Binding-site contacts:
Ligand atom O4C contacts residue PHE273 of chain 1.J at 3.2 Å.
Ligand atom O2 contacts residue SER270 of chain 1.J at 2.7 Å (h-bond).
Ligand atom C4' contacts residue LYS221 of chain 1.J at 3.3 Å.
Ligand atom O2B contacts residue PHE339 of chain 1.J at 3.4 Å.
Ligand atom O2C contacts residue PHE339 of chain 1.J at 3.5 Å (h-bond).
Ligand atom O4' contacts residue LEU164 of chain 1.J at 2.7 Å (h-bond).
Ligand atom O2' contacts residue ARG261 of chain 1.I at 2.8 Å (salt-bridge).
Ligand atom C3' contacts residue LEU164 of chain 1.J at 3.3 Å (hydrophobic).
Ligand atom O4 contacts residue PHE266 of chain 1.J at 3.2 Å.
Ligand atom O4' contacts residue PHE163 of chain 1.J at 3.1 Å.
Ligand atom C5' contacts residue LEU164 of chain 1.J at 3.5 Å (hydrophobic).
Ligand atom O2B contacts residue GLU166 of chain 1.J at 3.0 Å (salt-bridge).
Ligand atom C6 contacts residue ILE232 of chain 1.J at 3.5 Å (hydrophobic).
Ligand atom O6' contacts residue ASN225 of chain 1.J at 2.9 Å (h-bond).
Ligand atom O3A contacts residue LYS340 of chain 1.J at 3.4 Å (salt-bridge).
Ligand atom C1' contacts residue PHE278 of chain 1.J at 3.6 Å (hydrophobic).
Ligand atom N1 contacts residue ILE232 of chain 1.J at 3.6 Å.
Ligand atom O3' contacts residue ARG261 of chain 1.I at 3.0 Å (salt-bridge).
Ligand atom N3 contacts residue LYS268 of chain 1.J at 2.8 Å (salt-bridge).
Ligand atom O4' contacts residue NAI1 of chain 1.OA at 3.5 Å.
Ligand atom O4' contacts residue GLU162 of chain 1.J at 3.4 Å (salt-bridge).
Ligand atom O2A contacts residue PHE266 of chain 1.J at 3.2 Å.
Ligand atom O2A contacts residue PHE278 of chain 1.J at 3.5 Å.
Ligand atom C6' contacts residue CYS277 of chain 1.J at 3.5 Å (hydrophobic).
Ligand atom O3C contacts residue PHE339 of chain 1.J at 2.8 Å (h-bond).
Ligand atom O2C contacts residue ARG443 of chain 1.J at 2.9 Å (salt-bridge).
Ligand atom O4 contacts residue LYS268 of chain 1.J at 3.0 Å (salt-bridge).
Ligand atom O3' contacts residue PHE163 of chain 1.J at 2.7 Å (h-bond).
Ligand atom O4' contacts residue LYS221 of chain 1.J at 2.8 Å (salt-bridge).
Ligand atom O6' contacts residue CYS277 of chain 1.J at 3.4 Å.
Ligand atom O6' contacts residue LYS221 of chain 1.J at 2.7 Å (salt-bridge).
Ligand atom O1A contacts residue LYS340 of chain 1.J at 3.0 Å (salt-bridge).
Ligand atom C4C contacts residue GLY274 of chain 1.J at 3.4 Å.
Ligand atom C6' contacts residue NAI1 of chain 1.OA at 3.2 Å.
Ligand atom C3' contacts residue PHE163 of chain 1.J at 3.4 Å (hydrophobic).
Ligand atom O3B contacts residue ALA165 of chain 1.J at 3.3 Å.
Ligand atom O4C contacts residue ILE232 of chain 1.J at 3.3 Å.
Ligand atom C4' contacts residue LEU164 of chain 1.J at 3.2 Å (hydrophobic).
Ligand atom O3C contacts residue GLY274 of chain 1.J at 2.9 Å (h-bond).
Ligand atom O4 contacts residue LEU267 of chain 1.J at 3.6 Å (h-bond).

Sequence of chain 1.J:
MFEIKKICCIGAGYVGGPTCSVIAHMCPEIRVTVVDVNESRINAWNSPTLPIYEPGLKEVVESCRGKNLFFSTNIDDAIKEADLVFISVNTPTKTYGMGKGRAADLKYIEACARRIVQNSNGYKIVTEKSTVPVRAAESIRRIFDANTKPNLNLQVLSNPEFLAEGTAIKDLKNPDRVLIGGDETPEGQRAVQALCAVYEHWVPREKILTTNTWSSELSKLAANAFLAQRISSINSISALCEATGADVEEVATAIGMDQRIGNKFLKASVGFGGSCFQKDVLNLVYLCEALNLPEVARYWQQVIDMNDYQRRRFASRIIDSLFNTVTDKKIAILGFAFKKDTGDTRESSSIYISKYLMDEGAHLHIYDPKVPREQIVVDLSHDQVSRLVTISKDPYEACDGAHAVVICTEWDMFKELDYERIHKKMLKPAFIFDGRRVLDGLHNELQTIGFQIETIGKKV

This small molecule binds to this protein.
Small molecule (SMILES): O=c1ccn([C@@H]2O[C@H](CO[P](=O)(O)O[P](=O)(O)O[C@H]3O[C@H](CO)[C@@H](O)[C@H](O)[C@H]3O)[C@@H](O)[C@H]2O)c(=O)[nH]1

Sequence of chain 1.I:
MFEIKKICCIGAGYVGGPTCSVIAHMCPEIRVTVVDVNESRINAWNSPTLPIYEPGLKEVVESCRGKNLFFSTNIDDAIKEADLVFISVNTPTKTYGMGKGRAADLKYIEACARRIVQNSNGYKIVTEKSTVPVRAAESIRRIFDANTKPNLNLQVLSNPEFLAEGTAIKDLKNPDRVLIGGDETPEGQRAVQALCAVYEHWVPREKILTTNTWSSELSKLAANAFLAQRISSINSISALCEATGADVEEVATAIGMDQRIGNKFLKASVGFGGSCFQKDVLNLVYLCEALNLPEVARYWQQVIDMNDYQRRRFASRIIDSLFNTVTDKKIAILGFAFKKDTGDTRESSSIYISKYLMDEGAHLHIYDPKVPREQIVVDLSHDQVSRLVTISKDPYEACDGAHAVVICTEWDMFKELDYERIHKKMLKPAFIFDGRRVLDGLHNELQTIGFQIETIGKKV